The small molecule below binds the protein below.
Small molecule (SMILES): [N-]=[N+]=NCCCCn1c(Br)nc2c(N)ncnc21

Binding-site contacts:
Ligand atom N contacts residue SER166 of chain 3.A at 3.7 Å.
Ligand atom N4 contacts residue ASP45 of chain 3.A at 3.8 Å.
Ligand atom C5 contacts residue ASN122 of chain 3.A at 3.9 Å.
Ligand atom C8 contacts residue ASP45 of chain 3.A at 3.8 Å.
Ligand atom C6 contacts residue TYR75 of chain 3.A at 4.1 Å (hydrophobic).
Ligand atom C5 contacts residue ALA162 of chain 3.A at 3.8 Å (hydrophobic).
Ligand atom N1 contacts residue SER166 of chain 3.A at 4.1 Å.
Ligand atom C6 contacts residue THR161 of chain 3.A at 3.6 Å.
Ligand atom N1 contacts residue ILE187 of chain 2.A at 3.4 Å.
Ligand atom N5 contacts residue THR161 of chain 3.A at 3.6 Å (h-bond).
Ligand atom BR contacts residue ASN122 of chain 3.A at 4.0 Å.
Ligand atom C7 contacts residue PHE74 of chain 3.A at 3.4 Å (hydrophobic).
Ligand atom N4 contacts residue ASN122 of chain 3.A at 2.9 Å (h-bond).
Ligand atom N6 contacts residue ALA162 of chain 3.A at 3.6 Å (h-bond).
Ligand atom N6 contacts residue PHE74 of chain 3.A at 3.5 Å.
Ligand atom BR contacts residue ASP45 of chain 3.A at 3.7 Å.
Ligand atom N5 contacts residue ASN122 of chain 3.A at 3.0 Å (h-bond).
Ligand atom C contacts residue ILE187 of chain 2.A at 4.0 Å (hydrophobic).
Ligand atom C5 contacts residue ASP45 of chain 3.A at 3.9 Å.
Ligand atom C6 contacts residue ALA162 of chain 3.A at 3.7 Å (hydrophobic).
Ligand atom BR contacts residue LEU49 of chain 3.A at 3.6 Å.
Ligand atom C6 contacts residue ASN122 of chain 3.A at 3.8 Å.
Ligand atom N2 contacts residue ALA162 of chain 3.A at 3.9 Å.
Ligand atom N7 contacts residue THR161 of chain 3.A at 4.0 Å.
Ligand atom N2 contacts residue TYR163 of chain 3.A at 3.9 Å.
Ligand atom C8 contacts residue ALA162 of chain 3.A at 4.0 Å (hydrophobic).
Ligand atom C7 contacts residue THR161 of chain 3.A at 3.3 Å.
Ligand atom N4 contacts residue TYR75 of chain 3.A at 4.0 Å.
Ligand atom N5 contacts residue SER158 of chain 3.A at 3.2 Å (h-bond).
Ligand atom N1 contacts residue TYR163 of chain 3.A at 3.9 Å.
Ligand atom C4 contacts residue ASN122 of chain 3.A at 3.6 Å.
Ligand atom N contacts residue ILE187 of chain 2.A at 3.5 Å.
Ligand atom N contacts residue TYR163 of chain 3.A at 3.2 Å.
Ligand atom N5 contacts residue TYR75 of chain 3.A at 3.3 Å.
Ligand atom C7 contacts residue ALA162 of chain 3.A at 3.8 Å (hydrophobic).
Ligand atom BR contacts residue GLY46 of chain 3.A at 3.7 Å.
Ligand atom N3 contacts residue ASP45 of chain 3.A at 3.9 Å.
Ligand atom N2 contacts residue ILE187 of chain 2.A at 3.6 Å.
Ligand atom N6 contacts residue THR161 of chain 3.A at 2.7 Å (h-bond).
Ligand atom C4 contacts residue ASP45 of chain 3.A at 3.5 Å.

Sequence of chain 3.A:
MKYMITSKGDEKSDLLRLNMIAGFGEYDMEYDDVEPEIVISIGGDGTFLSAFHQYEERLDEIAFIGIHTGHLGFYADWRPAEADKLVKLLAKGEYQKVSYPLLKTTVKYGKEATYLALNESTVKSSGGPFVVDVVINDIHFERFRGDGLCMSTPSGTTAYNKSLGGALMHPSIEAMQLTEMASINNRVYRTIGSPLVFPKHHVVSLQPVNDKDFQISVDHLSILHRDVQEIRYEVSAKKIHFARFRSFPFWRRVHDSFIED

Sequence of chain 2.A:
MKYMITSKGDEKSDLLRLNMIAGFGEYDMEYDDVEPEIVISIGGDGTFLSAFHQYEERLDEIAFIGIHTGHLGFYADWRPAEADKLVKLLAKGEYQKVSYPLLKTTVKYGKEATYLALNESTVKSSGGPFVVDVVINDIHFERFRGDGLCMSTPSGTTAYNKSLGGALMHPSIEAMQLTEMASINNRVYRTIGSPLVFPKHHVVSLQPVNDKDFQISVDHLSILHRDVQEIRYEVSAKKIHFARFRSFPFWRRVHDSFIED